Binding-site contacts:
Ligand atom C4 contacts residue SER138 of chain 3.A at 4.3 Å.
Ligand atom C4 contacts residue SER142 of chain 3.A at 3.9 Å.
Ligand atom O4 contacts residue THR140 of chain 3.A at 4.2 Å.
Ligand atom C5 contacts residue THR140 of chain 3.A at 3.2 Å.
Ligand atom C4 contacts residue PRO141 of chain 3.A at 4.0 Å (hydrophobic).
Ligand atom C4 contacts residue THR140 of chain 3.A at 3.8 Å.
Ligand atom C5 contacts residue SER138 of chain 3.A at 3.4 Å.
Ligand atom O5 contacts residue THR140 of chain 3.A at 4.1 Å.
Ligand atom O3 contacts residue LYS177 of chain 3.A at 3.7 Å.
Ligand atom C3 contacts residue SER142 of chain 3.A at 4.2 Å.
Ligand atom O1 contacts residue THR140 of chain 3.A at 4.2 Å.
Ligand atom O2 contacts residue LYS177 of chain 3.A at 3.2 Å.
Ligand atom O3 contacts residue LEU198 of chain 3.A at 4.4 Å.
Ligand atom O4 contacts residue SER138 of chain 3.A at 4.0 Å.
Ligand atom O5 contacts residue SER138 of chain 3.A at 4.4 Å.
Ligand atom O4 contacts residue LYS177 of chain 3.A at 4.3 Å.
Ligand atom C2 contacts residue LYS177 of chain 3.A at 4.4 Å.
Ligand atom O4 contacts residue LEU198 of chain 3.A at 3.1 Å.
Ligand atom C5 contacts residue PRO141 of chain 3.A at 3.9 Å (hydrophobic).

Sequence of chain 3.A:
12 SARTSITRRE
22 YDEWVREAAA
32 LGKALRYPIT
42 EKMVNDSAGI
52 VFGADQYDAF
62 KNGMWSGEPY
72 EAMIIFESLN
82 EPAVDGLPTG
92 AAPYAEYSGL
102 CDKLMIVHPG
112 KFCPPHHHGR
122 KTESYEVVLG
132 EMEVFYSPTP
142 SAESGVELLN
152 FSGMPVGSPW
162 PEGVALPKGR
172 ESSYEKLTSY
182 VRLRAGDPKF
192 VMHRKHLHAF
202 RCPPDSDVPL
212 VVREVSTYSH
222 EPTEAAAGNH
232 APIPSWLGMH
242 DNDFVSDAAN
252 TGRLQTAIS

A protein and the small-molecule ligand that binds it are described below.
Small molecule (SMILES): OC[C@@]1(O)OC[C@H](O)[C@@H]1O